Sequence of chain 1.E:
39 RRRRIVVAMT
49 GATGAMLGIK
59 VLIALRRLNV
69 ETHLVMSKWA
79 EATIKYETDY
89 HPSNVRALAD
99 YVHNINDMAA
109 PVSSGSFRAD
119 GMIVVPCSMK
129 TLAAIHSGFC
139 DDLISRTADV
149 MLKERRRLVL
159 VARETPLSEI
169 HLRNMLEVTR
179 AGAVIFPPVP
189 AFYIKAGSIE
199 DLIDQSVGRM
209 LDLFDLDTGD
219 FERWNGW

Sequence of chain 2.F:
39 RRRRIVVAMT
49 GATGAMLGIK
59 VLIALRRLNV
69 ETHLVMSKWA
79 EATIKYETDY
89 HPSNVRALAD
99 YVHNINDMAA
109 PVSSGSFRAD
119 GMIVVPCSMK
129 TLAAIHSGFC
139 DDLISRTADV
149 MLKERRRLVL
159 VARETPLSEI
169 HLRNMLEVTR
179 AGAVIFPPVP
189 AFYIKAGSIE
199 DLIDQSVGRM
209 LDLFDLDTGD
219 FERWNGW

Binding-site contacts:
Ligand atom O1 contacts residue SER112 of chain 2.F at 3.2 Å (h-bond).
Ligand atom O2A contacts residue LYS151 of chain 2.F at 3.9 Å.
Ligand atom O3B contacts residue ALA189 of chain 1.E at 3.2 Å.
Ligand atom PA contacts residue LYS151 of chain 2.F at 3.9 Å.
Ligand atom O1A contacts residue LYS151 of chain 2.F at 2.8 Å (salt-bridge).
Ligand atom C4 contacts residue MET106 of chain 2.F at 3.8 Å (hydrophobic).
Ligand atom O3B contacts residue ARG161 of chain 2.E at 3.3 Å (salt-bridge).
Ligand atom C5 contacts residue TRP222 of chain 1.E at 3.8 Å (hydrophobic).
Ligand atom O2B contacts residue ARG161 of chain 2.E at 3.6 Å.
Ligand atom C2 contacts residue FMN1 of chain 2.S at 3.4 Å.
Ligand atom O3B contacts residue GLN203 of chain 1.E at 3.5 Å (h-bond).
Ligand atom O1B contacts residue ARG207 of chain 1.E at 2.3 Å (salt-bridge).
Ligand atom O2A contacts residue ARG144 of chain 2.F at 3.8 Å.
Ligand atom O1A contacts residue ARG207 of chain 1.E at 3.4 Å (salt-bridge).
Ligand atom O3A contacts residue TYR191 of chain 1.E at 3.0 Å (h-bond).
Ligand atom PA contacts residue GLY113 of chain 2.F at 3.8 Å.
Ligand atom C1 contacts residue FMN1 of chain 2.S at 3.5 Å.
Ligand atom C3 contacts residue FMN1 of chain 2.S at 3.6 Å.
Ligand atom O1A contacts residue SER112 of chain 2.F at 3.8 Å.
Ligand atom PB contacts residue ARG207 of chain 1.E at 3.7 Å.
Ligand atom O1 contacts residue ARG144 of chain 2.F at 3.9 Å.
Ligand atom C3 contacts residue SER112 of chain 2.F at 3.8 Å.
Ligand atom O2A contacts residue ARG161 of chain 2.E at 3.6 Å.
Ligand atom C5 contacts residue TYR191 of chain 1.E at 3.5 Å (hydrophobic).
Ligand atom C4 contacts residue TRP222 of chain 1.E at 3.2 Å (hydrophobic).
Ligand atom O1A contacts residue GLY113 of chain 2.F at 2.7 Å (h-bond).
Ligand atom PA contacts residue SER112 of chain 2.F at 3.7 Å.
Ligand atom O1 contacts residue SER111 of chain 2.F at 3.9 Å.
Ligand atom O2B contacts residue THR163 of chain 2.E at 3.1 Å (h-bond).
Ligand atom O2B contacts residue ARG207 of chain 1.E at 3.7 Å.
Ligand atom O3A contacts residue SER112 of chain 2.F at 3.4 Å (h-bond).
Ligand atom PB contacts residue TYR191 of chain 1.E at 3.3 Å.
Ligand atom O2A contacts residue GLU162 of chain 2.E at 2.9 Å (salt-bridge).
Ligand atom C2 contacts residue SER111 of chain 2.F at 4.0 Å.
Ligand atom C5 contacts residue SER112 of chain 2.F at 3.6 Å.
Ligand atom O1B contacts residue TYR191 of chain 1.E at 3.3 Å (h-bond).
Ligand atom O1B contacts residue GLN203 of chain 1.E at 3.2 Å (h-bond).
Ligand atom C4 contacts residue FMN1 of chain 2.S at 3.4 Å.
Ligand atom O3B contacts residue TYR191 of chain 1.E at 3.0 Å (h-bond).
Ligand atom O1 contacts residue GLY113 of chain 2.F at 3.9 Å.

Sequence of chain 2.E:
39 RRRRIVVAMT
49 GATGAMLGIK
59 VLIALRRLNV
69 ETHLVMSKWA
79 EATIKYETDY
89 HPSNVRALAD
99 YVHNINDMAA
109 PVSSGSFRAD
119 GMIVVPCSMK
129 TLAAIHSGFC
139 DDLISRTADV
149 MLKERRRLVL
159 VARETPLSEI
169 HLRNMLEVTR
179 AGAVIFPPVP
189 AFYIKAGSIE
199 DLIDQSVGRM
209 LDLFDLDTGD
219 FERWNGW

This small molecule binds to this protein.
Small molecule (SMILES): CC(C)=CCO[P](=O)(O)OP(=O)(O)O